Sequence of chain 1.N:
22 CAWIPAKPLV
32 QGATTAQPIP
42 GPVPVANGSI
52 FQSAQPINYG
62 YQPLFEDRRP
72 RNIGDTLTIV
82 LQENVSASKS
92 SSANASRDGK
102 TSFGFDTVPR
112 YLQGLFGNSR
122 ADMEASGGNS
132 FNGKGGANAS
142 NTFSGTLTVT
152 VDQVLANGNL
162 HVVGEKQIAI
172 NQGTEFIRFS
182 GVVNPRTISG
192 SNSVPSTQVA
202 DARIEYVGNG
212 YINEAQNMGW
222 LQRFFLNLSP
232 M

Sequence of chain 1.P:
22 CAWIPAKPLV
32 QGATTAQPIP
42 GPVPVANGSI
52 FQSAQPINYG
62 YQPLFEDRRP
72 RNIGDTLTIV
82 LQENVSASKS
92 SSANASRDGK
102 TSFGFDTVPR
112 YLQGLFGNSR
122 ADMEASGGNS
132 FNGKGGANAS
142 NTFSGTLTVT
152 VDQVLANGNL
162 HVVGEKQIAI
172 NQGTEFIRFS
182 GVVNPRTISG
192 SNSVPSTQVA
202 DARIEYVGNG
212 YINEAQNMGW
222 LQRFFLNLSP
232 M

Binding-site contacts:
Ligand atom C2 contacts residue LEU229 of chain 1.N at 3.9 Å (hydrophobic).
Ligand atom C4 contacts residue LEU229 of chain 1.N at 3.9 Å (hydrophobic).
Ligand atom C1 contacts residue TRP24 of chain 1.P at 4.2 Å (hydrophobic).
Ligand atom C1 contacts residue ASN228 of chain 1.N at 4.4 Å.
Ligand atom C8 contacts residue TRP221 of chain 1.O at 4.0 Å (hydrophobic).
Ligand atom O1 contacts residue LEU229 of chain 1.N at 4.2 Å.
Ligand atom C7 contacts residue TRP221 of chain 1.O at 3.7 Å (hydrophobic).
Ligand atom C3 contacts residue CYS22 of chain 1.P at 3.6 Å (hydrophobic).
Ligand atom O1 contacts residue CYS22 of chain 1.P at 2.6 Å (h-bond).
Ligand atom C4 contacts residue TRP221 of chain 1.O at 4.2 Å (hydrophobic).
Ligand atom C1 contacts residue CYS22 of chain 1.P at 1.7 Å (hydrophobic).
Ligand atom C1 contacts residue LEU229 of chain 1.N at 4.3 Å (hydrophobic).
Ligand atom C6 contacts residue TRP221 of chain 1.O at 4.5 Å (hydrophobic).
Ligand atom C3 contacts residue LEU229 of chain 1.N at 4.2 Å (hydrophobic).
Ligand atom C2 contacts residue CYS22 of chain 1.P at 2.6 Å (hydrophobic).
Ligand atom C2 contacts residue ASN228 of chain 1.N at 3.9 Å.
Ligand atom C5 contacts residue TRP221 of chain 1.O at 4.3 Å (hydrophobic).
Ligand atom O1 contacts residue TRP24 of chain 1.P at 3.3 Å.
Ligand atom C1 contacts residue ALA23 of chain 1.P at 4.4 Å (hydrophobic).

This protein binds this small molecule.
Small molecule (SMILES): CCCCCCCC(=O)O

Sequence of chain 1.O:
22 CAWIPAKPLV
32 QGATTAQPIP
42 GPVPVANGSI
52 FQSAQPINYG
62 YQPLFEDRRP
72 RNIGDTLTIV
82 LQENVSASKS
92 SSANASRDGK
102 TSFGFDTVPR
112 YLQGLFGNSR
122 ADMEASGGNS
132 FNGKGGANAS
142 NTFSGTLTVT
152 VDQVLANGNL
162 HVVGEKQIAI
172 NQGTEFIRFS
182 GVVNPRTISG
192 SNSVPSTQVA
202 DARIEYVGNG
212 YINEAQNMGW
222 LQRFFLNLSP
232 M